This protein binds this small molecule.
Small molecule (SMILES): O=C(O)[C@H]1O[C@@H](O[C@H]2[C@H](O)[C@H](O)[C@H](O[C@H]3[C@H](O)[C@H](O)[C@H](O)O[C@@H]3C(=O)O)O[C@@H]2C(=O)O)[C@@H](O)[C@@H](O)[C@@H]1O

Sequence of chain 1.B:
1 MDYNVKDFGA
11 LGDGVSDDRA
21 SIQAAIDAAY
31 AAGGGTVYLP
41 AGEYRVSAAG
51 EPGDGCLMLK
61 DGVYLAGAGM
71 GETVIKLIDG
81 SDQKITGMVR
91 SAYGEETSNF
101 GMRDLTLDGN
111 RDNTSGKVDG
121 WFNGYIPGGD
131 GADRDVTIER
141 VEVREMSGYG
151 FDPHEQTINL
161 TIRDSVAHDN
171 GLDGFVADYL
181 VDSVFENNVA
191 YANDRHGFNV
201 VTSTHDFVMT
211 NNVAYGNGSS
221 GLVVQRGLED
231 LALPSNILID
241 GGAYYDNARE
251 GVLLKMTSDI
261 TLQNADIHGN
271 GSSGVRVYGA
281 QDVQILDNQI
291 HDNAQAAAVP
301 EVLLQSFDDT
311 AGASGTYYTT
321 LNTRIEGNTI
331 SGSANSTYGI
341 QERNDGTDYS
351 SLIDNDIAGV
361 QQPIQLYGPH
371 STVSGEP

Binding-site contacts:
Ligand atom C1 contacts residue VAL201 of chain 1.B at 4.0 Å (hydrophobic).
Ligand atom O6B contacts residue GLY227 of chain 1.B at 3.3 Å.
Ligand atom O2 contacts residue TYR149 of chain 1.B at 2.8 Å (h-bond).
Ligand atom O3 contacts residue GLN225 of chain 1.B at 3.4 Å (h-bond).
Ligand atom O2 contacts residue GLY227 of chain 1.B at 3.8 Å.
Ligand atom O5 contacts residue GLN225 of chain 1.B at 3.4 Å (h-bond).
Ligand atom O3 contacts residue ARG195 of chain 1.B at 3.2 Å (salt-bridge).
Ligand atom C6 contacts residue HIS196 of chain 1.B at 3.7 Å.
Ligand atom C1 contacts residue LYS255 of chain 1.B at 4.0 Å.
Ligand atom C3 contacts residue GLN225 of chain 1.B at 3.9 Å.
Ligand atom C3 contacts residue LEU228 of chain 1.B at 3.8 Å (hydrophobic).
Ligand atom O6A contacts residue GLN225 of chain 1.B at 3.5 Å (h-bond).
Ligand atom O6B contacts residue LEU228 of chain 1.B at 2.6 Å (h-bond).
Ligand atom O4 contacts residue GLN225 of chain 1.B at 3.9 Å.
Ligand atom O2 contacts residue ARG195 of chain 1.B at 2.6 Å (salt-bridge).
Ligand atom C2 contacts residue ASN199 of chain 1.B at 3.1 Å.
Ligand atom C6 contacts residue LEU228 of chain 1.B at 3.5 Å (hydrophobic).
Ligand atom C6 contacts residue ARG195 of chain 1.B at 3.7 Å.
Ligand atom O6B contacts residue ARG195 of chain 1.B at 3.4 Å (salt-bridge).
Ligand atom C3 contacts residue ARG195 of chain 1.B at 3.8 Å.
Ligand atom C3 contacts residue ASN199 of chain 1.B at 3.0 Å.
Ligand atom C2 contacts residue ARG195 of chain 1.B at 3.2 Å.
Ligand atom C6 contacts residue LYS255 of chain 1.B at 3.6 Å.
Ligand atom O4 contacts residue GLY227 of chain 1.B at 3.9 Å.
Ligand atom O3 contacts residue LYS255 of chain 1.B at 3.3 Å (salt-bridge).
Ligand atom C1 contacts residue TYR149 of chain 1.B at 3.5 Å (hydrophobic).
Ligand atom C2 contacts residue LEU228 of chain 1.B at 3.7 Å (hydrophobic).
Ligand atom O5 contacts residue LYS255 of chain 1.B at 3.4 Å (salt-bridge).
Ligand atom O1 contacts residue TYR149 of chain 1.B at 2.6 Å (h-bond).
Ligand atom O6B contacts residue TYR278 of chain 1.B at 3.6 Å.
Ligand atom C2 contacts residue TYR149 of chain 1.B at 3.5 Å (hydrophobic).
Ligand atom O2 contacts residue GLN225 of chain 1.B at 2.2 Å (h-bond).
Ligand atom O6A contacts residue HIS196 of chain 1.B at 2.7 Å (h-bond).
Ligand atom O6A contacts residue LEU228 of chain 1.B at 3.0 Å.
Ligand atom O6B contacts residue LYS255 of chain 1.B at 3.5 Å (salt-bridge).
Ligand atom C2 contacts residue GLN225 of chain 1.B at 3.5 Å.
Ligand atom C1 contacts residue LEU228 of chain 1.B at 4.0 Å (hydrophobic).
Ligand atom C5 contacts residue LYS255 of chain 1.B at 3.4 Å.
Ligand atom O3 contacts residue ASN199 of chain 1.B at 3.1 Å (h-bond).
Ligand atom C1 contacts residue ASN199 of chain 1.B at 3.9 Å.